Sequence of chain 1.D:
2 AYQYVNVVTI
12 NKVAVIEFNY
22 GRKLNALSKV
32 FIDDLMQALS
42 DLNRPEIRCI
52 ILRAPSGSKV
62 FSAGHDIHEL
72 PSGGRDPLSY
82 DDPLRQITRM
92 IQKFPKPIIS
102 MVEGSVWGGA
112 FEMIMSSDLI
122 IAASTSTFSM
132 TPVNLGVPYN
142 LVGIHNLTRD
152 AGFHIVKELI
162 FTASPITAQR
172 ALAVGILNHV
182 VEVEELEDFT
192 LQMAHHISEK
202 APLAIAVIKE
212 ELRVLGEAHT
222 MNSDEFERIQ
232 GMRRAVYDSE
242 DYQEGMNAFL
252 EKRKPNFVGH

The protein below binds the small molecule below.
Small molecule (SMILES): C[C@@H](C(=O)OCCNC(=O)CCNC(=O)[C@H](O)C(C)(C)COP(=O)(O)OP(=O)(O)OC[C@H]1O[C@@H](n2cnc3c(N)ncnc32)[C@H](O)[C@@H]1OP(=O)(O)O)S(=O)(=O)O

Binding-site contacts:
Ligand atom CPA contacts residue SO51 of chain 1.O at 0.0 Å.
Ligand atom O4' contacts residue SO51 of chain 1.O at 0.0 Å (h-bond).
Ligand atom CPB contacts residue SO51 of chain 1.O at 0.0 Å.
Ligand atom O31 contacts residue SO51 of chain 1.O at 0.0 Å (h-bond).
Ligand atom O32 contacts residue SO51 of chain 1.O at 0.0 Å (h-bond).
Ligand atom P2 contacts residue SO51 of chain 1.O at 0.0 Å.
Ligand atom CP5 contacts residue SO51 of chain 1.O at 0.0 Å.
Ligand atom O3' contacts residue SO51 of chain 1.O at 0.0 Å (h-bond).
Ligand atom CP8 contacts residue SO51 of chain 1.O at 0.0 Å.
Ligand atom O2' contacts residue SO51 of chain 1.O at 0.0 Å (h-bond).
Ligand atom CP3 contacts residue SO51 of chain 1.O at 0.0 Å.
Ligand atom C6 contacts residue SO51 of chain 1.O at 0.0 Å.
Ligand atom C4' contacts residue SO51 of chain 1.O at 0.0 Å.
Ligand atom CP6 contacts residue SO51 of chain 1.O at 0.0 Å.
Ligand atom CP4 contacts residue SO51 of chain 1.O at 0.0 Å.
Ligand atom P1 contacts residue SO51 of chain 1.O at 0.0 Å.
Ligand atom C5 contacts residue SO51 of chain 1.O at 0.0 Å.
Ligand atom CP7 contacts residue SO51 of chain 1.O at 0.0 Å.
Ligand atom O11 contacts residue SO51 of chain 1.O at 0.0 Å (h-bond).
Ligand atom O22 contacts residue SO51 of chain 1.O at 0.0 Å (h-bond).
Ligand atom O5' contacts residue SO51 of chain 1.O at 0.0 Å (h-bond).
Ligand atom O21 contacts residue SO51 of chain 1.O at 0.0 Å (h-bond).
Ligand atom C1' contacts residue SO51 of chain 1.O at 0.0 Å.
Ligand atom C8 contacts residue SO51 of chain 1.O at 0.0 Å.
Ligand atom C5' contacts residue SO51 of chain 1.O at 0.0 Å.
Ligand atom OP3 contacts residue SO51 of chain 1.O at 0.0 Å (h-bond).
Ligand atom C2' contacts residue SO51 of chain 1.O at 0.0 Å.
Ligand atom N9 contacts residue SO51 of chain 1.O at 0.0 Å (h-bond).
Ligand atom C2 contacts residue SO51 of chain 1.O at 0.0 Å.
Ligand atom NP2 contacts residue SO51 of chain 1.O at 0.0 Å (h-bond).
Ligand atom O33 contacts residue SO51 of chain 1.O at 0.0 Å (h-bond).
Ligand atom C4 contacts residue SO51 of chain 1.O at 0.0 Å.
Ligand atom O6 contacts residue SO51 of chain 1.O at 0.0 Å (h-bond).
Ligand atom OP1 contacts residue SO51 of chain 1.O at 0.0 Å (h-bond).
Ligand atom C3' contacts residue SO51 of chain 1.O at 0.0 Å.
Ligand atom O7 contacts residue SO51 of chain 1.O at 0.0 Å (h-bond).
Ligand atom OP2 contacts residue SO51 of chain 1.O at 0.0 Å (h-bond).
Ligand atom O12 contacts residue SO51 of chain 1.O at 0.0 Å (h-bond).
Ligand atom N1 contacts residue SO51 of chain 1.O at 0.0 Å (h-bond).
Ligand atom P3 contacts residue SO51 of chain 1.O at 0.0 Å.